The protein below binds the small molecule below.
Small molecule (SMILES): CC(C)C[C@H](NC(=O)[C@H](CC(=O)O)NC(=O)[C@H](C)NC(=O)[C@H](Cc1ccc(OP(=O)(O)O)cc1)NC(=O)[C@@H](NC(=O)[C@H](CC(C)C)NC(=O)[C@@H](NC(=O)[C@H](CC(=O)O)NC(=O)[C@@H](N)CCC(=O)O)[C@@H](C)O)[C@@H](C)O)C(=O)N[C@@H](CC(=O)O)C(=O)O

Binding-site contacts:
Ligand atom N contacts residue SER254 of chain 2.A at 2.9 Å.
Ligand atom CB contacts residue HIS178 of chain 1.A at 3.1 Å.
Ligand atom CA contacts residue ARG116 of chain 2.A at 2.8 Å.
Ligand atom OXT contacts residue ARG250 of chain 2.A at 2.7 Å (salt-bridge).
Ligand atom CD2 contacts residue TYR34 of chain 2.A at 2.3 Å (hydrophobic).
Ligand atom CB contacts residue GLY255 of chain 2.A at 3.1 Å.
Ligand atom O2P contacts residue SER211 of chain 2.A at 2.6 Å.
Ligand atom O1P contacts residue ARG217 of chain 2.A at 3.0 Å.
Ligand atom CG contacts residue TYR34 of chain 2.A at 2.5 Å (hydrophobic).
Ligand atom CZ contacts residue SER212 of chain 2.A at 3.0 Å.
Ligand atom P contacts residue SER212 of chain 2.A at 3.2 Å.
Ligand atom CD1 contacts residue LYS15 of chain 2.A at 2.9 Å.
Ligand atom O3P contacts residue ALA213 of chain 2.A at 3.0 Å (h-bond).
Ligand atom O contacts residue TYR34 of chain 2.A at 2.3 Å.
Ligand atom CG contacts residue GLN258 of chain 2.A at 3.1 Å.
Ligand atom OH contacts residue SER212 of chain 2.A at 2.5 Å (h-bond).
Ligand atom CE1 contacts residue ILE215 of chain 2.A at 3.2 Å (hydrophobic).
Ligand atom O contacts residue SER254 of chain 2.A at 2.5 Å.
Ligand atom OG1 contacts residue LYS118 of chain 1.A at 2.7 Å (salt-bridge).
Ligand atom O contacts residue GLY179 of chain 1.A at 3.0 Å (h-bond).
Ligand atom CD2 contacts residue ILE37 of chain 2.A at 3.0 Å (hydrophobic).
Ligand atom O contacts residue ARG116 of chain 2.A at 3.0 Å (salt-bridge).
Ligand atom CD1 contacts residue TYR34 of chain 2.A at 2.9 Å (hydrophobic).
Ligand atom OXT contacts residue SER254 of chain 2.A at 3.1 Å.
Ligand atom CB contacts residue SER254 of chain 2.A at 3.0 Å.
Ligand atom P contacts residue SER211 of chain 2.A at 2.8 Å.
Ligand atom O contacts residue HIS178 of chain 1.A at 2.5 Å (h-bond).
Ligand atom CB contacts residue TYR34 of chain 2.A at 2.6 Å (hydrophobic).
Ligand atom CB contacts residue ARG116 of chain 2.A at 2.8 Å.
Ligand atom O contacts residue PHE40 of chain 2.A at 3.1 Å.
Ligand atom CD2 contacts residue ASN36 of chain 2.A at 3.2 Å.
Ligand atom O contacts residue GLN258 of chain 2.A at 2.4 Å (h-bond).
Ligand atom CE2 contacts residue TYR34 of chain 2.A at 2.8 Å (hydrophobic).
Ligand atom OD2 contacts residue THR259 of chain 1.A at 2.9 Å.
Ligand atom OD2 contacts residue GLN258 of chain 2.A at 2.8 Å (h-bond).
Ligand atom O3P contacts residue SER211 of chain 2.A at 1.9 Å (h-bond).
Ligand atom OD1 contacts residue GLN12 of chain 2.A at 3.2 Å (h-bond).
Ligand atom C contacts residue SER254 of chain 2.A at 2.9 Å.
Ligand atom CD1 contacts residue ILE215 of chain 2.A at 2.9 Å (hydrophobic).
Ligand atom C contacts residue HIS178 of chain 1.A at 2.8 Å.

Sequence of chain 1.A:
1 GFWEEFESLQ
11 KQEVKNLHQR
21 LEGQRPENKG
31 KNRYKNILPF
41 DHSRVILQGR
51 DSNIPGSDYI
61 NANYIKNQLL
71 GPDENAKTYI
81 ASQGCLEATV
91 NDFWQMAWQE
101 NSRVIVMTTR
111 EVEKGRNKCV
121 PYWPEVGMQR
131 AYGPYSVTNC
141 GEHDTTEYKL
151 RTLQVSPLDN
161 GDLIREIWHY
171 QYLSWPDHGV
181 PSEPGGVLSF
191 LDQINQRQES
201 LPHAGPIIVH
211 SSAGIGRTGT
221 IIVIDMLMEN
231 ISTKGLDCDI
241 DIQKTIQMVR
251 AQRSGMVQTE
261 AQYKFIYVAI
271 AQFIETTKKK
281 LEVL

Sequence of chain 2.A:
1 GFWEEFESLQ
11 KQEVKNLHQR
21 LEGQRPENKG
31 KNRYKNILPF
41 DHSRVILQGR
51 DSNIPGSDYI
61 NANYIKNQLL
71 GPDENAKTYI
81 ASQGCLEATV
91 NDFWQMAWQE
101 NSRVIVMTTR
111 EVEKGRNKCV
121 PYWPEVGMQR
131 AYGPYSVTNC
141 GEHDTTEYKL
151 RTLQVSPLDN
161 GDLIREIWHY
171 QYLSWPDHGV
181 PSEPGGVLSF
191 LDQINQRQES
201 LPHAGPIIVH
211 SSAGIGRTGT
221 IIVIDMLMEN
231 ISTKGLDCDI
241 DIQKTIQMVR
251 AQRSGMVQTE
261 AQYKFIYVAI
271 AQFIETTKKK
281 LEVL